Sequence of chain 1.B:
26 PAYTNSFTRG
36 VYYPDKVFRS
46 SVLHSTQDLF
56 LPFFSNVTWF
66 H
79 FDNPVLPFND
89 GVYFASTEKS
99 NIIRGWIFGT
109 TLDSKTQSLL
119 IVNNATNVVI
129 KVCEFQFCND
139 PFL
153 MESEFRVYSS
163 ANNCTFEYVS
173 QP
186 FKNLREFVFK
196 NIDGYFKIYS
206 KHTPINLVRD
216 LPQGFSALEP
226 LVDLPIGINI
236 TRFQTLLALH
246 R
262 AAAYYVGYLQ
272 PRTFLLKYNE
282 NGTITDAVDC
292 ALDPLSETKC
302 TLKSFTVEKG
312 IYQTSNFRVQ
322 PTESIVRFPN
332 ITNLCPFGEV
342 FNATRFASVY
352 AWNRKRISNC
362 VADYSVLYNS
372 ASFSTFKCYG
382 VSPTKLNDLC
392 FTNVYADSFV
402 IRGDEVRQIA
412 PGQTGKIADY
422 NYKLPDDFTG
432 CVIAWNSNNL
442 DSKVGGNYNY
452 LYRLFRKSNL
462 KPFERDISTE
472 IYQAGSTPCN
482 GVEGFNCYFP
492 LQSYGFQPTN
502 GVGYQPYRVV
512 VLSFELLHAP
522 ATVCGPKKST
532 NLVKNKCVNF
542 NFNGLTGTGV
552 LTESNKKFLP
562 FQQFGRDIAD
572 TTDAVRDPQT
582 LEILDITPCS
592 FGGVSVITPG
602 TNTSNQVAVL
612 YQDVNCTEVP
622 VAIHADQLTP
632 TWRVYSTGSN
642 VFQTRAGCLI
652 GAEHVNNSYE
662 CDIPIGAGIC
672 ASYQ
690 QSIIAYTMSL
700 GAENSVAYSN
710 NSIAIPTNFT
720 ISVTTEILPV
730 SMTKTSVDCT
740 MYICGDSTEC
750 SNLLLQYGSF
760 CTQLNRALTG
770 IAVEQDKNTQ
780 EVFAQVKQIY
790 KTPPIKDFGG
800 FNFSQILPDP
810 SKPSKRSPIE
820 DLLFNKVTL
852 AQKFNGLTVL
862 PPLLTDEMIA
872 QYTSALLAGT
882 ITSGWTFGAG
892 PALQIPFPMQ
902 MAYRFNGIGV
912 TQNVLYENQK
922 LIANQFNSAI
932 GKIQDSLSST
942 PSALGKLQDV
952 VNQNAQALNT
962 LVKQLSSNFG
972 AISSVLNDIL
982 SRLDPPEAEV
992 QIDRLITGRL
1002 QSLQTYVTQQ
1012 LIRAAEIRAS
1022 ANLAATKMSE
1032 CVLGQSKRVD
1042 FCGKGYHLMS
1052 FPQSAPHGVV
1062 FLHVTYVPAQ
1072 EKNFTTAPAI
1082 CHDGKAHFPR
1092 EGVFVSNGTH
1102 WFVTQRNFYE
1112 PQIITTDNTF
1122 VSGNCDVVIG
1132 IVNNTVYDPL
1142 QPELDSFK

Binding-site contacts:
Ligand atom C8 contacts residue ASN1098 of chain 1.B at 3.5 Å.
Ligand atom C3 contacts residue ASN1098 of chain 1.B at 3.8 Å.
Ligand atom O5 contacts residue ASN1098 of chain 1.B at 2.4 Å (h-bond).
Ligand atom C5 contacts residue ASN1098 of chain 1.B at 3.7 Å.
Ligand atom C6 contacts residue HIS1101 of chain 1.B at 4.0 Å.
Ligand atom C8 contacts residue THR1100 of chain 1.B at 4.3 Å.
Ligand atom C5 contacts residue PHE1103 of chain 1.B at 4.5 Å (hydrophobic).
Ligand atom O7 contacts residue THR1100 of chain 1.B at 2.8 Å (h-bond).
Ligand atom C1 contacts residue THR1100 of chain 1.B at 4.3 Å.
Ligand atom O7 contacts residue ASN1098 of chain 1.B at 3.5 Å (h-bond).
Ligand atom O5 contacts residue PHE1103 of chain 1.B at 4.0 Å.
Ligand atom O7 contacts residue HIS1101 of chain 1.B at 4.2 Å.
Ligand atom O5 contacts residue HIS1101 of chain 1.B at 3.9 Å.
Ligand atom C3 contacts residue HIS1101 of chain 1.B at 4.4 Å.
Ligand atom C2 contacts residue ASN1098 of chain 1.B at 2.5 Å.
Ligand atom N2 contacts residue ASN1098 of chain 1.B at 2.8 Å (h-bond).
Ligand atom C1 contacts residue ASN1098 of chain 1.B at 1.4 Å.
Ligand atom C7 contacts residue ASN1098 of chain 1.B at 3.4 Å.
Ligand atom C4 contacts residue HIS1101 of chain 1.B at 4.2 Å.
Ligand atom C1 contacts residue HIS1101 of chain 1.B at 4.0 Å.
Ligand atom C6 contacts residue PHE1103 of chain 1.B at 3.8 Å (hydrophobic).
Ligand atom O6 contacts residue PHE1103 of chain 1.B at 4.1 Å.
Ligand atom C5 contacts residue HIS1101 of chain 1.B at 3.3 Å.
Ligand atom C7 contacts residue HIS1101 of chain 1.B at 4.1 Å.
Ligand atom C7 contacts residue THR1100 of chain 1.B at 4.0 Å.
Ligand atom C8 contacts residue HIS1101 of chain 1.B at 4.0 Å.
Ligand atom C4 contacts residue ASN1098 of chain 1.B at 4.2 Å.
Ligand atom O4 contacts residue HIS1101 of chain 1.B at 3.8 Å.

This small molecule binds to this protein.
Small molecule (SMILES): CC(=O)N[C@H]1[C@H](O[C@H]2[C@H](O)[C@@H](NC(C)=O)CO[C@@H]2CO)O[C@H](CO)[C@@H](O)[C@@H]1O